Sequence of chain 1.A:
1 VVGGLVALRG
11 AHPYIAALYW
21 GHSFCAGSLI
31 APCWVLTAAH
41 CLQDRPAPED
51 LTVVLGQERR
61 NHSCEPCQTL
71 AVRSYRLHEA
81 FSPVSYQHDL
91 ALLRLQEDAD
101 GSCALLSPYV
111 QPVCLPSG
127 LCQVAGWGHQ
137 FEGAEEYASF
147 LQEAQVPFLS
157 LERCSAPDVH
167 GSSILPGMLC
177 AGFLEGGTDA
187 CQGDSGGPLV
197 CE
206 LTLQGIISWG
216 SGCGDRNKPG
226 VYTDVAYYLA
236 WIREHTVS

Binding-site contacts:
Ligand atom O4 contacts residue THR52 of chain 1.A at 4.3 Å.
Ligand atom O7 contacts residue GLN57 of chain 1.A at 3.5 Å (h-bond).
Ligand atom C5 contacts residue ASN61 of chain 1.A at 3.6 Å.
Ligand atom C2 contacts residue ASN61 of chain 1.A at 2.4 Å.
Ligand atom C5 contacts residue THR52 of chain 1.A at 3.4 Å.
Ligand atom C4 contacts residue TYR19 of chain 1.A at 4.5 Å (hydrophobic).
Ligand atom C4 contacts residue ASN61 of chain 1.A at 4.2 Å.
Ligand atom O6 contacts residue THR69 of chain 1.A at 4.5 Å.
Ligand atom C6 contacts residue TYR19 of chain 1.A at 4.5 Å (hydrophobic).
Ligand atom C1 contacts residue TYR19 of chain 1.A at 4.3 Å (hydrophobic).
Ligand atom C8 contacts residue GLY21 of chain 1.A at 3.0 Å.
Ligand atom O3 contacts residue ASP50 of chain 1.A at 4.1 Å.
Ligand atom O3 contacts residue THR52 of chain 1.A at 3.8 Å.
Ligand atom C8 contacts residue TYR19 of chain 1.A at 3.5 Å (hydrophobic).
Ligand atom C8 contacts residue GLN57 of chain 1.A at 3.1 Å.
Ligand atom C8 contacts residue ASN61 of chain 1.A at 3.1 Å.
Ligand atom C7 contacts residue GLY21 of chain 1.A at 4.3 Å.
Ligand atom C3 contacts residue THR52 of chain 1.A at 3.5 Å.
Ligand atom C3 contacts residue ASN61 of chain 1.A at 3.8 Å.
Ligand atom C1 contacts residue THR52 of chain 1.A at 3.5 Å.
Ligand atom C7 contacts residue HIS62 of chain 1.A at 4.2 Å.
Ligand atom C7 contacts residue GLN57 of chain 1.A at 3.8 Å.
Ligand atom O7 contacts residue SER63 of chain 1.A at 3.5 Å (h-bond).
Ligand atom N2 contacts residue THR52 of chain 1.A at 4.4 Å.
Ligand atom O7 contacts residue ASN61 of chain 1.A at 3.6 Å.
Ligand atom N2 contacts residue ASN61 of chain 1.A at 2.9 Å (h-bond).
Ligand atom O5 contacts residue THR52 of chain 1.A at 3.8 Å.
Ligand atom C7 contacts residue ASN61 of chain 1.A at 3.2 Å.
Ligand atom C8 contacts residue HIS62 of chain 1.A at 4.2 Å.
Ligand atom C8 contacts residue TRP20 of chain 1.A at 3.6 Å (hydrophobic).
Ligand atom C1 contacts residue ASN61 of chain 1.A at 1.4 Å.
Ligand atom C8 contacts residue VAL54 of chain 1.A at 3.8 Å (hydrophobic).
Ligand atom O7 contacts residue HIS62 of chain 1.A at 3.5 Å.
Ligand atom C4 contacts residue THR52 of chain 1.A at 4.0 Å.
Ligand atom O5 contacts residue TYR19 of chain 1.A at 3.6 Å.
Ligand atom O5 contacts residue ASN61 of chain 1.A at 2.3 Å (h-bond).
Ligand atom C2 contacts residue THR52 of chain 1.A at 4.0 Å.

This small molecule binds to this protein.
Small molecule (SMILES): CC(=O)N[C@H]1[C@H](O[C@H]2[C@H](O)[C@@H](NC(C)=O)CO[C@@H]2CO)O[C@H](CO)[C@@H](O)[C@@H]1O